Binding-site contacts:
Ligand atom OAP contacts residue TYR47 of chain 1.C at 3.9 Å.
Ligand atom CD2 contacts residue HIS64 of chain 1.C at 3.8 Å.
Ligand atom CAU contacts residue ILE58 of chain 1.C at 3.9 Å (hydrophobic).
Ligand atom CAT contacts residue TYR47 of chain 1.C at 3.7 Å (hydrophobic).
Ligand atom C contacts residue TYR47 of chain 1.C at 3.6 Å (hydrophobic).
Ligand atom NAO contacts residue HIS59 of chain 1.C at 2.8 Å (h-bond).
Ligand atom OD1 contacts residue HIS64 of chain 1.C at 2.7 Å (h-bond).
Ligand atom CAJ contacts residue PRO48 of chain 1.C at 3.6 Å (hydrophobic).
Ligand atom NAN contacts residue PRO48 of chain 1.C at 3.4 Å.
Ligand atom CG contacts residue TYR47 of chain 1.C at 4.0 Å (hydrophobic).
Ligand atom C contacts residue HIS59 of chain 1.C at 3.5 Å.
Ligand atom CG contacts residue TRP37 of chain 1.C at 3.9 Å (hydrophobic).
Ligand atom CAH contacts residue ILE58 of chain 1.C at 3.5 Å (hydrophobic).
Ligand atom CG contacts residue SER60 of chain 1.C at 3.8 Å.
Ligand atom CD2 contacts residue TRP37 of chain 1.C at 3.5 Å (hydrophobic).
Ligand atom CAK contacts residue HIS59 of chain 1.C at 3.7 Å.
Ligand atom CAI contacts residue PRO48 of chain 1.C at 3.2 Å (hydrophobic).
Ligand atom OAP contacts residue ILE58 of chain 1.C at 3.7 Å.
Ligand atom OAP contacts residue PRO48 of chain 1.C at 3.9 Å.
Ligand atom CB contacts residue TYR47 of chain 1.C at 3.7 Å (hydrophobic).
Ligand atom OAB contacts residue TYR61 of chain 1.C at 3.5 Å.
Ligand atom N contacts residue TYR47 of chain 1.C at 3.6 Å.
Ligand atom CAA contacts residue TRP37 of chain 1.C at 4.0 Å (hydrophobic).
Ligand atom CAF contacts residue ILE58 of chain 1.C at 3.8 Å (hydrophobic).
Ligand atom OD1 contacts residue TYR61 of chain 1.C at 3.8 Å.
Ligand atom CB contacts residue TRP66 of chain 1.C at 3.5 Å (hydrophobic).
Ligand atom CAU contacts residue PRO48 of chain 1.C at 3.8 Å (hydrophobic).
Ligand atom CA contacts residue TYR47 of chain 1.C at 3.9 Å (hydrophobic).
Ligand atom CD2 contacts residue TYR47 of chain 1.C at 3.4 Å (hydrophobic).
Ligand atom CAF contacts residue TYR47 of chain 1.C at 3.8 Å (hydrophobic).
Ligand atom CB contacts residue HIS59 of chain 1.C at 3.4 Å.
Ligand atom OD1 contacts residue TRP66 of chain 1.C at 4.0 Å.
Ligand atom CG contacts residue TRP66 of chain 1.C at 3.5 Å (hydrophobic).
Ligand atom CAF contacts residue HIS59 of chain 1.C at 3.6 Å.
Ligand atom CAH contacts residue TYR47 of chain 1.C at 3.6 Å (hydrophobic).
Ligand atom O contacts residue TYR47 of chain 1.C at 2.7 Å (h-bond).
Ligand atom OD1 contacts residue SER60 of chain 1.C at 2.7 Å (h-bond).
Ligand atom CA contacts residue HIS59 of chain 1.C at 3.3 Å.
Ligand atom CG contacts residue HIS64 of chain 1.C at 3.7 Å.
Ligand atom CAQ contacts residue TYR61 of chain 1.C at 3.7 Å (hydrophobic).

This small molecule binds to this protein.
Small molecule (SMILES): CC(=O)N1C[C@H](O)C[C@H]1C(=O)NCc1ccc(-c2cnco2)cc1

Sequence of chain 1.C:
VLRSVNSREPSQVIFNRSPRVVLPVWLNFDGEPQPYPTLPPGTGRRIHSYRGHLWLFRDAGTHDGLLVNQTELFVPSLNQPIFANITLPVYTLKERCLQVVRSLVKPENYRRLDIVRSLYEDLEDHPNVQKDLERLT